Binding-site contacts:
Ligand atom CD contacts residue THR79 of chain 2.B at 3.8 Å.
Ligand atom O contacts residue GLY47 of chain 2.B at 3.8 Å.
Ligand atom OE2 contacts residue CYS77 of chain 2.B at 3.8 Å.
Ligand atom N contacts residue HIS188 of chain 2.B at 3.8 Å.
Ligand atom CB contacts residue THR79 of chain 2.B at 3.8 Å.
Ligand atom O contacts residue PRO45 of chain 2.B at 3.3 Å.
Ligand atom CG contacts residue SER15 of chain 2.B at 4.0 Å.
Ligand atom OE1 contacts residue ASN78 of chain 2.B at 3.6 Å.
Ligand atom OXT contacts residue PRO45 of chain 2.B at 3.4 Å.
Ligand atom CG contacts residue CYS77 of chain 2.B at 3.7 Å (hydrophobic).
Ligand atom OXT contacts residue THR119 of chain 2.B at 4.1 Å.
Ligand atom C contacts residue PRO45 of chain 2.B at 3.9 Å (hydrophobic).
Ligand atom CA contacts residue HIS188 of chain 2.B at 4.1 Å.
Ligand atom CD contacts residue CYS77 of chain 2.B at 3.7 Å (hydrophobic).
Ligand atom CA contacts residue SER15 of chain 2.B at 3.6 Å.
Ligand atom OE1 contacts residue THR119 of chain 2.B at 3.8 Å.
Ligand atom O contacts residue SER15 of chain 2.B at 3.4 Å (h-bond).
Ligand atom CB contacts residue SER15 of chain 2.B at 3.7 Å.
Ligand atom O contacts residue TYR46 of chain 2.B at 2.7 Å (h-bond).
Ligand atom O contacts residue ILE44 of chain 2.B at 4.0 Å.
Ligand atom N contacts residue SER15 of chain 2.B at 2.8 Å (h-bond).
Ligand atom OE2 contacts residue THR187 of chain 2.B at 2.9 Å (h-bond).
Ligand atom CD contacts residue THR187 of chain 2.B at 3.7 Å.
Ligand atom CG contacts residue CYS186 of chain 2.B at 3.8 Å (hydrophobic).
Ligand atom CG contacts residue THR187 of chain 2.B at 3.4 Å.
Ligand atom OE1 contacts residue CYS186 of chain 2.B at 4.0 Å.
Ligand atom OXT contacts residue GLY47 of chain 2.B at 2.9 Å (h-bond).
Ligand atom C contacts residue TYR46 of chain 2.B at 3.5 Å (hydrophobic).
Ligand atom C contacts residue SER15 of chain 2.B at 3.9 Å.
Ligand atom OE2 contacts residue CYS186 of chain 2.B at 3.4 Å.
Ligand atom CD contacts residue CYS186 of chain 2.B at 3.8 Å (hydrophobic).
Ligand atom C contacts residue GLY47 of chain 2.B at 3.7 Å.
Ligand atom OE1 contacts residue THR79 of chain 2.B at 2.7 Å (h-bond).
Ligand atom CD contacts residue ASN78 of chain 2.B at 3.5 Å.
Ligand atom CB contacts residue CYS77 of chain 2.B at 3.8 Å (hydrophobic).
Ligand atom OXT contacts residue TYR46 of chain 2.B at 3.4 Å (h-bond).
Ligand atom N contacts residue GLY16 of chain 2.B at 3.2 Å (h-bond).
Ligand atom OE2 contacts residue ASN78 of chain 2.B at 2.9 Å (h-bond).
Ligand atom CB contacts residue THR119 of chain 2.B at 4.1 Å.
Ligand atom OE1 contacts residue CYS77 of chain 2.B at 3.9 Å.

Sequence of chain 2.B:
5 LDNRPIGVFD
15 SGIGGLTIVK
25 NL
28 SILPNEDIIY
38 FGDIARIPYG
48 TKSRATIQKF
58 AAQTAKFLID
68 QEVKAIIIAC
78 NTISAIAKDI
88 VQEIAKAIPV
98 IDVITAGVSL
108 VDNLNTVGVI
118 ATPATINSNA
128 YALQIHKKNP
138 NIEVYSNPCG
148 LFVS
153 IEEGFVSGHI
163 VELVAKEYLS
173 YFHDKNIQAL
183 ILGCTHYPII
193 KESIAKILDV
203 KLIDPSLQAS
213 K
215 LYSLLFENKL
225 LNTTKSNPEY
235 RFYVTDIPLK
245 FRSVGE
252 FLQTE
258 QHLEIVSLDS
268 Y

The small molecule below binds the protein below.
Small molecule (SMILES): N[C@H](CCC(=O)O)C(=O)O